A small-molecule ligand and the protein it binds are described below.
Small molecule (SMILES): CC1=Nc2c(N)nc(N)nc2NC1(C)C

Sequence of chain 1.A:
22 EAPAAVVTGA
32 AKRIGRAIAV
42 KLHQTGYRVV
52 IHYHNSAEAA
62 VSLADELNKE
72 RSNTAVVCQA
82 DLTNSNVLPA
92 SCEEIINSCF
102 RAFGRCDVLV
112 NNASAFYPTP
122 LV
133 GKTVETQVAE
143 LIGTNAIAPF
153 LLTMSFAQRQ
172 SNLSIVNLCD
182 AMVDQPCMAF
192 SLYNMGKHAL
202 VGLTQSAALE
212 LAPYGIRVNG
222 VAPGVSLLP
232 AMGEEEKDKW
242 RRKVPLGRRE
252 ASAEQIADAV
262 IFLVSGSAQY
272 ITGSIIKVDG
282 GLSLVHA

Binding-site contacts:
Ligand atom NAF contacts residue PHE117 of chain 1.A at 3.5 Å.
Ligand atom C6 contacts residue TYR194 of chain 1.A at 3.3 Å (hydrophobic).
Ligand atom CAC contacts residue ARG34 of chain 1.A at 3.4 Å.
Ligand atom NAI contacts residue ARG34 of chain 1.A at 4.3 Å.
Ligand atom N1 contacts residue PHE117 of chain 1.A at 3.6 Å.
Ligand atom NAD contacts residue PHE117 of chain 1.A at 3.6 Å.
Ligand atom C2 contacts residue NAP1 of chain 1.E at 3.4 Å.
Ligand atom CAA contacts residue PHE117 of chain 1.A at 4.3 Å (hydrophobic).
Ligand atom N3 contacts residue PHE117 of chain 1.A at 3.4 Å.
Ligand atom C6 contacts residue NAP1 of chain 1.E at 3.8 Å.
Ligand atom C4 contacts residue NAP1 of chain 1.E at 3.9 Å.
Ligand atom NAF contacts residue NAP1 of chain 1.E at 4.0 Å.
Ligand atom CAO contacts residue PHE117 of chain 1.A at 4.0 Å (hydrophobic).
Ligand atom C4 contacts residue PHE117 of chain 1.A at 3.4 Å (hydrophobic).
Ligand atom CAB contacts residue PHE117 of chain 1.A at 3.8 Å (hydrophobic).
Ligand atom NAE contacts residue ASP181 of chain 1.A at 3.6 Å (salt-bridge).
Ligand atom C2 contacts residue PHE117 of chain 1.A at 3.3 Å (hydrophobic).
Ligand atom NAI contacts residue NAP1 of chain 1.E at 4.1 Å.
Ligand atom N1 contacts residue TYR194 of chain 1.A at 3.1 Å (h-bond).
Ligand atom C5 contacts residue PHE117 of chain 1.A at 3.6 Å (hydrophobic).
Ligand atom C5 contacts residue NAP1 of chain 1.E at 4.0 Å.
Ligand atom NAE contacts residue TYR194 of chain 1.A at 2.6 Å (h-bond).
Ligand atom N1 contacts residue NAP1 of chain 1.E at 2.9 Å (h-bond).
Ligand atom CAB contacts residue MET233 of chain 1.A at 4.2 Å (hydrophobic).
Ligand atom CAC contacts residue PRO230 of chain 1.A at 4.0 Å (hydrophobic).
Ligand atom CAC contacts residue NAP1 of chain 1.E at 3.9 Å.
Ligand atom NAE contacts residue PHE117 of chain 1.A at 3.6 Å.
Ligand atom C6 contacts residue PHE117 of chain 1.A at 3.4 Å (hydrophobic).
Ligand atom CAB contacts residue PRO230 of chain 1.A at 3.7 Å (hydrophobic).
Ligand atom CAJ contacts residue PHE117 of chain 1.A at 3.7 Å (hydrophobic).
Ligand atom CAC contacts residue LEU229 of chain 1.A at 4.0 Å (hydrophobic).
Ligand atom N1 contacts residue SER115 of chain 1.A at 4.1 Å.
Ligand atom CAJ contacts residue NAP1 of chain 1.E at 4.2 Å.
Ligand atom NAD contacts residue SER115 of chain 1.A at 2.8 Å (h-bond).
Ligand atom CAC contacts residue LEU228 of chain 1.A at 3.2 Å (hydrophobic).
Ligand atom NAD contacts residue NAP1 of chain 1.E at 3.2 Å (h-bond).
Ligand atom NAI contacts residue PHE117 of chain 1.A at 3.6 Å.
Ligand atom C2 contacts residue SER115 of chain 1.A at 3.8 Å.
Ligand atom N3 contacts residue NAP1 of chain 1.E at 2.9 Å (h-bond).
Ligand atom NAE contacts residue NAP1 of chain 1.E at 3.4 Å.